Sequence of chain 1.F:
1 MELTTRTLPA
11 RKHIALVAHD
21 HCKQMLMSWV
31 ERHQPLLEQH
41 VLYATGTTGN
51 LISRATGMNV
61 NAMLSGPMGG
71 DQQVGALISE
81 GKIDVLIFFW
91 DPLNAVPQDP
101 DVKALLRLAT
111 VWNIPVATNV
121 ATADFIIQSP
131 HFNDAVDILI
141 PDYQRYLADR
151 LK

Sequence of chain 1.A:
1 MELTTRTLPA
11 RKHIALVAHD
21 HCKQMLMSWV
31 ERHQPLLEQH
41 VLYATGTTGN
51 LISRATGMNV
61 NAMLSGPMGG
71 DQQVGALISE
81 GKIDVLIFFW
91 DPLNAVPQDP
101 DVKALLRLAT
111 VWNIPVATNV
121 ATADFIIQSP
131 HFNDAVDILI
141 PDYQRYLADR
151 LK

The protein below binds the small molecule below.
Small molecule (SMILES): O=C(O)COP(=O)(O)O

Binding-site contacts:
Ligand atom O2 contacts residue PHE88 of chain 1.F at 4.1 Å.
Ligand atom P contacts residue THR47 of chain 1.F at 3.5 Å.
Ligand atom C1 contacts residue GLY66 of chain 1.F at 3.6 Å.
Ligand atom O3P contacts residue THR47 of chain 1.F at 2.8 Å (h-bond).
Ligand atom O2P contacts residue THR45 of chain 1.F at 2.7 Å (h-bond).
Ligand atom C1 contacts residue ASP71 of chain 1.F at 3.8 Å.
Ligand atom C1 contacts residue VAL17 of chain 1.F at 4.0 Å (hydrophobic).
Ligand atom C2 contacts residue ALA18 of chain 1.F at 3.3 Å (hydrophobic).
Ligand atom O3P contacts residue THR45 of chain 1.F at 4.1 Å.
Ligand atom O4P contacts residue THR47 of chain 1.F at 3.4 Å.
Ligand atom O1P contacts residue SER65 of chain 1.F at 4.2 Å.
Ligand atom P contacts residue THR48 of chain 1.F at 3.8 Å.
Ligand atom O2P contacts residue THR47 of chain 1.F at 3.5 Å (h-bond).
Ligand atom O1P contacts residue THR45 of chain 1.F at 3.1 Å (h-bond).
Ligand atom O1 contacts residue GLN98 of chain 1.F at 3.0 Å (h-bond).
Ligand atom O4P contacts residue ARG150 of chain 1.A at 3.1 Å (salt-bridge).
Ligand atom O2 contacts residue ASP71 of chain 1.F at 2.9 Å (salt-bridge).
Ligand atom P contacts residue GLY66 of chain 1.F at 4.0 Å.
Ligand atom O1 contacts residue PRO67 of chain 1.F at 3.5 Å.
Ligand atom P contacts residue THR45 of chain 1.F at 3.5 Å.
Ligand atom O1P contacts residue GLY66 of chain 1.F at 3.1 Å (h-bond).
Ligand atom O2P contacts residue THR48 of chain 1.F at 2.7 Å (h-bond).
Ligand atom O3P contacts residue GLY66 of chain 1.F at 3.4 Å (h-bond).
Ligand atom O1 contacts residue GLY66 of chain 1.F at 3.4 Å.
Ligand atom C2 contacts residue GLY66 of chain 1.F at 4.1 Å.
Ligand atom O3P contacts residue SER65 of chain 1.F at 2.6 Å (h-bond).
Ligand atom C2 contacts residue THR45 of chain 1.F at 3.4 Å.
Ligand atom O4P contacts residue THR48 of chain 1.F at 4.2 Å.
Ligand atom C2 contacts residue VAL17 of chain 1.F at 3.9 Å (hydrophobic).
Ligand atom O4P contacts residue LYS23 of chain 1.F at 2.8 Å (salt-bridge).
Ligand atom C1 contacts residue GLN98 of chain 1.F at 4.1 Å.
Ligand atom O1 contacts residue HIS19 of chain 1.F at 4.0 Å.
Ligand atom P contacts residue LYS23 of chain 1.F at 4.0 Å.
Ligand atom O3P contacts residue GLY46 of chain 1.F at 4.0 Å.
Ligand atom O2 contacts residue HIS19 of chain 1.F at 4.0 Å.
Ligand atom C1 contacts residue HIS19 of chain 1.F at 4.0 Å.
Ligand atom O2 contacts residue VAL17 of chain 1.F at 3.3 Å.
Ligand atom O2 contacts residue GLY66 of chain 1.F at 3.9 Å.
Ligand atom P contacts residue SER65 of chain 1.F at 3.9 Å.
Ligand atom O4P contacts residue ALA18 of chain 1.F at 3.9 Å.